This protein binds this small molecule.
Small molecule (SMILES): [H]/N=C(\N)N[C@H]1C=C(C(=O)O)O[C@@H]([C@H](OC)[C@H](O)CO)[C@@H]1NC(C)=O

Binding-site contacts:
Ligand atom C13 contacts residue ARG71 of chain 2.A at 3.7 Å.
Ligand atom C6 contacts residue GLU198 of chain 2.A at 3.5 Å.
Ligand atom O1B contacts residue ARG289 of chain 2.A at 2.9 Å (salt-bridge).
Ligand atom O1A contacts residue TYR324 of chain 2.A at 3.3 Å (h-bond).
Ligand atom C1 contacts residue TYR324 of chain 2.A at 2.8 Å (hydrophobic).
Ligand atom O9 contacts residue ARG144 of chain 2.A at 3.4 Å (salt-bridge).
Ligand atom O1A contacts residue ARG212 of chain 2.A at 3.2 Å (salt-bridge).
Ligand atom C2 contacts residue TYR324 of chain 2.A at 2.7 Å (hydrophobic).
Ligand atom C1 contacts residue ARG289 of chain 2.A at 3.5 Å.
Ligand atom C8 contacts residue GLU197 of chain 2.A at 3.6 Å.
Ligand atom N13 contacts residue ASP70 of chain 2.A at 3.0 Å (salt-bridge).
Ligand atom N13 contacts residue TRP98 of chain 2.A at 2.8 Å (h-bond).
Ligand atom N4 contacts residue ASP70 of chain 2.A at 3.0 Å (salt-bridge).
Ligand atom C9 contacts residue GLU197 of chain 2.A at 3.2 Å.
Ligand atom O8 contacts residue GLU198 of chain 2.A at 3.8 Å.
Ligand atom C8 contacts residue ARG212 of chain 2.A at 3.6 Å.
Ligand atom O10 contacts residue ASP70 of chain 2.A at 3.5 Å.
Ligand atom N4 contacts residue GLU38 of chain 2.A at 3.3 Å (salt-bridge).
Ligand atom C3 contacts residue GLU38 of chain 2.A at 3.5 Å.
Ligand atom C4 contacts residue ASP70 of chain 2.A at 3.5 Å.
Ligand atom C9 contacts residue ASN214 of chain 2.A at 3.8 Å.
Ligand atom O10 contacts residue ARG71 of chain 2.A at 2.9 Å (salt-bridge).
Ligand atom C12 contacts residue TRP98 of chain 2.A at 3.3 Å (hydrophobic).
Ligand atom O9 contacts residue ALA166 of chain 2.A at 3.6 Å.
Ligand atom O1B contacts residue TYR324 of chain 2.A at 3.5 Å (h-bond).
Ligand atom C11 contacts residue ILE142 of chain 2.A at 3.8 Å (hydrophobic).
Ligand atom N13 contacts residue ARG75 of chain 2.A at 3.3 Å (salt-bridge).
Ligand atom C6 contacts residue TYR324 of chain 2.A at 3.7 Å (hydrophobic).
Ligand atom C12 contacts residue GLU38 of chain 2.A at 3.8 Å.
Ligand atom O8 contacts residue GLU197 of chain 2.A at 2.7 Å (salt-bridge).
Ligand atom O6 contacts residue TYR324 of chain 2.A at 3.2 Å (h-bond).
Ligand atom N12 contacts residue TRP98 of chain 2.A at 3.1 Å (h-bond).
Ligand atom O9 contacts residue GLU197 of chain 2.A at 2.6 Å (salt-bridge).
Ligand atom O1A contacts residue ARG289 of chain 2.A at 2.7 Å (salt-bridge).
Ligand atom O8 contacts residue ARG212 of chain 2.A at 3.5 Å.
Ligand atom N12 contacts residue GLU147 of chain 2.A at 2.9 Å (salt-bridge).
Ligand atom C3 contacts residue TYR324 of chain 2.A at 3.0 Å (hydrophobic).
Ligand atom C9 contacts residue ALA166 of chain 2.A at 3.7 Å (hydrophobic).
Ligand atom C3 contacts residue ASP70 of chain 2.A at 3.5 Å.
Ligand atom O1B contacts residue ARG37 of chain 2.A at 2.9 Å (salt-bridge).

Sequence of chain 2.A:
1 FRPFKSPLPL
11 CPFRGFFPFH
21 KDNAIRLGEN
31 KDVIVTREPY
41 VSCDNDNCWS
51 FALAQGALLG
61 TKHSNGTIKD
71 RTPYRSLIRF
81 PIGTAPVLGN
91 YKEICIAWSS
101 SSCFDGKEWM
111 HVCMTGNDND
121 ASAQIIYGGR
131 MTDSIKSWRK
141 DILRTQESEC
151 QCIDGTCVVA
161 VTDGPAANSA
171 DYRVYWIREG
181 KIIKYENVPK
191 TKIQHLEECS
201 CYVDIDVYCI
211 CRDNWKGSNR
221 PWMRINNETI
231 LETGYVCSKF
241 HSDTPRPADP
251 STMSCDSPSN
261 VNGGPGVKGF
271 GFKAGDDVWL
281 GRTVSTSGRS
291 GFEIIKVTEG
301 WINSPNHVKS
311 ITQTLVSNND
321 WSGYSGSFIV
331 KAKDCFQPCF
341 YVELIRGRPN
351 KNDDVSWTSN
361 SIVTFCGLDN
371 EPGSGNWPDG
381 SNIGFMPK